A protein and the small-molecule ligand that binds it are described below.
Small molecule (SMILES): COc1ccc(N2CCN(c3cccc(C)c3)CC2)nn1

Sequence of chain 8.A:
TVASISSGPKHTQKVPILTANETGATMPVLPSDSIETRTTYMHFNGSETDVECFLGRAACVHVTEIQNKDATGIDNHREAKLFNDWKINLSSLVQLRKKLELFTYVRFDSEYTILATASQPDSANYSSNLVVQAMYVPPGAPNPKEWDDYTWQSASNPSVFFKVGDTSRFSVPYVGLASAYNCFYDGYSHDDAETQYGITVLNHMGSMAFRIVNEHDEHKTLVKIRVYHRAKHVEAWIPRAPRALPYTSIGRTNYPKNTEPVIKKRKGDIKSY

Binding-site contacts:
Ligand atom C15 contacts residue TYR128 of chain 8.A at 3.0 Å (hydrophobic).
Ligand atom C1 contacts residue DMS1 of chain 8.F at 4.1 Å.
Ligand atom C14 contacts residue TYR197 of chain 8.A at 4.1 Å (hydrophobic).
Ligand atom C1 contacts residue ASN198 of chain 8.A at 4.0 Å.
Ligand atom C18 contacts residue TYR152 of chain 8.A at 3.8 Å (hydrophobic).
Ligand atom C20 contacts residue VAL188 of chain 8.A at 3.7 Å (hydrophobic).
Ligand atom C16 contacts residue TYR128 of chain 8.A at 2.9 Å (hydrophobic).
Ligand atom C13 contacts residue TYR128 of chain 8.A at 3.0 Å (hydrophobic).
Ligand atom N12 contacts residue TYR128 of chain 8.A at 2.5 Å (h-bond).
Ligand atom C19 contacts residue VAL191 of chain 8.A at 4.0 Å (hydrophobic).
Ligand atom C17 contacts residue ILE104 of chain 8.A at 3.8 Å (hydrophobic).
Ligand atom C8 contacts residue TYR197 of chain 8.A at 3.4 Å (hydrophobic).
Ligand atom C19 contacts residue VAL188 of chain 8.A at 3.5 Å (hydrophobic).
Ligand atom N9 contacts residue TYR128 of chain 8.A at 4.1 Å.
Ligand atom C11 contacts residue ILE104 of chain 8.A at 3.5 Å (hydrophobic).
Ligand atom C16 contacts residue ILE104 of chain 8.A at 3.7 Å (hydrophobic).
Ligand atom C19 contacts residue TYR152 of chain 8.A at 3.9 Å (hydrophobic).
Ligand atom C7 contacts residue PHE124 of chain 8.A at 3.8 Å (hydrophobic).
Ligand atom N5 contacts residue DMS1 of chain 8.F at 3.9 Å.
Ligand atom N5 contacts residue ASN219 of chain 8.A at 4.1 Å.
Ligand atom C10 contacts residue MET221 of chain 8.A at 4.0 Å (hydrophobic).
Ligand atom C8 contacts residue PHE124 of chain 8.A at 3.6 Å (hydrophobic).
Ligand atom C10 contacts residue ILE104 of chain 8.A at 3.9 Å (hydrophobic).
Ligand atom C10 contacts residue TYR128 of chain 8.A at 3.6 Å (hydrophobic).
Ligand atom C21 contacts residue ILE104 of chain 8.A at 3.5 Å (hydrophobic).
Ligand atom C13 contacts residue TYR197 of chain 8.A at 4.0 Å (hydrophobic).
Ligand atom C21 contacts residue MET224 of chain 8.A at 4.0 Å (hydrophobic).
Ligand atom C17 contacts residue TYR128 of chain 8.A at 3.8 Å (hydrophobic).
Ligand atom C18 contacts residue VAL188 of chain 8.A at 3.9 Å (hydrophobic).
Ligand atom N4 contacts residue DMS1 of chain 8.F at 3.6 Å (h-bond).
Ligand atom C13 contacts residue SER126 of chain 8.A at 3.7 Å.
Ligand atom C20 contacts residue VAL191 of chain 8.A at 3.5 Å (hydrophobic).
Ligand atom C14 contacts residue TYR128 of chain 8.A at 3.3 Å (hydrophobic).
Ligand atom N4 contacts residue ASN219 of chain 8.A at 4.0 Å.
Ligand atom C11 contacts residue TYR128 of chain 8.A at 3.4 Å (hydrophobic).
Ligand atom C14 contacts residue SER126 of chain 8.A at 3.6 Å.
Ligand atom C10 contacts residue LEU106 of chain 8.A at 4.0 Å (hydrophobic).
Ligand atom C7 contacts residue LEU106 of chain 8.A at 4.1 Å (hydrophobic).
Ligand atom C11 contacts residue MET221 of chain 8.A at 4.0 Å (hydrophobic).
Ligand atom C7 contacts residue TYR197 of chain 8.A at 3.5 Å (hydrophobic).